Sequence of chain 7.C:
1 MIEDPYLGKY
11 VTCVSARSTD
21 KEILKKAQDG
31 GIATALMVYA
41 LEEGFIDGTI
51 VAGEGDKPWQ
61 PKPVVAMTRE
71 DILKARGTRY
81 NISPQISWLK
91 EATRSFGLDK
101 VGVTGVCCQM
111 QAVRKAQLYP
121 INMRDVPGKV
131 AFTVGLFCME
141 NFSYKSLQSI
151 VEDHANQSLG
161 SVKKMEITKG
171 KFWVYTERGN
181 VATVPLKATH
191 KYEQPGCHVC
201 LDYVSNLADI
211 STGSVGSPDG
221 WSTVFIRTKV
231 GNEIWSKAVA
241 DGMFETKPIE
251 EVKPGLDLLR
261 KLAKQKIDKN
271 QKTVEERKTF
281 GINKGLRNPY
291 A

Sequence of chain 7.A:
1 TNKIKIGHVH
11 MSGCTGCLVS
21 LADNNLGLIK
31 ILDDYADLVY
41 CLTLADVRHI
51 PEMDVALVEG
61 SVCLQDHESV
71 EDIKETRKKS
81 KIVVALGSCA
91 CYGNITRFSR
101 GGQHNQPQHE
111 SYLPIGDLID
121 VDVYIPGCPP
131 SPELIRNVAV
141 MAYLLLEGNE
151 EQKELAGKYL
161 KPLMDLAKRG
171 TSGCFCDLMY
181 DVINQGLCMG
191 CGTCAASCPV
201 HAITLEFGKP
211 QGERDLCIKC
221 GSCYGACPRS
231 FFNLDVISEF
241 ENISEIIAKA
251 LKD

Binding-site contacts:
Ligand atom C2 contacts residue ARG136 of chain 7.A at 3.0 Å.
Ligand atom C1 contacts residue LEU118 of chain 7.C at 4.2 Å (hydrophobic).
Ligand atom C4 contacts residue SER244 of chain 7.A at 4.5 Å.
Ligand atom C4 contacts residue ARG136 of chain 7.A at 4.4 Å.
Ligand atom O6 contacts residue GLN117 of chain 7.C at 4.5 Å.
Ligand atom C3 contacts residue SER244 of chain 7.A at 3.7 Å.
Ligand atom O6 contacts residue SER244 of chain 7.A at 3.6 Å.
Ligand atom O5 contacts residue ARG136 of chain 7.A at 2.6 Å (salt-bridge).
Ligand atom C2 contacts residue SER244 of chain 7.A at 4.5 Å.
Ligand atom C1 contacts residue ILE247 of chain 7.A at 4.2 Å (hydrophobic).
Ligand atom O5 contacts residue GLN117 of chain 7.C at 4.2 Å.
Ligand atom C1 contacts residue ASN137 of chain 7.A at 4.0 Å.
Ligand atom C1 contacts residue SER244 of chain 7.A at 4.1 Å.
Ligand atom O5 contacts residue PRO127 of chain 7.C at 3.6 Å.
Ligand atom C1 contacts residue ARG136 of chain 7.A at 3.7 Å.
Ligand atom O6 contacts residue PRO127 of chain 7.C at 4.1 Å.
Ligand atom C3 contacts residue ARG136 of chain 7.A at 4.4 Å.
Ligand atom C1 contacts residue GLN117 of chain 7.C at 3.3 Å.
Ligand atom C2 contacts residue GLN117 of chain 7.C at 4.3 Å.

The small molecule below binds the protein below.
Small molecule (SMILES): C[C@@H](O)[C@@H](C)O